Sequence of chain 4.QA:
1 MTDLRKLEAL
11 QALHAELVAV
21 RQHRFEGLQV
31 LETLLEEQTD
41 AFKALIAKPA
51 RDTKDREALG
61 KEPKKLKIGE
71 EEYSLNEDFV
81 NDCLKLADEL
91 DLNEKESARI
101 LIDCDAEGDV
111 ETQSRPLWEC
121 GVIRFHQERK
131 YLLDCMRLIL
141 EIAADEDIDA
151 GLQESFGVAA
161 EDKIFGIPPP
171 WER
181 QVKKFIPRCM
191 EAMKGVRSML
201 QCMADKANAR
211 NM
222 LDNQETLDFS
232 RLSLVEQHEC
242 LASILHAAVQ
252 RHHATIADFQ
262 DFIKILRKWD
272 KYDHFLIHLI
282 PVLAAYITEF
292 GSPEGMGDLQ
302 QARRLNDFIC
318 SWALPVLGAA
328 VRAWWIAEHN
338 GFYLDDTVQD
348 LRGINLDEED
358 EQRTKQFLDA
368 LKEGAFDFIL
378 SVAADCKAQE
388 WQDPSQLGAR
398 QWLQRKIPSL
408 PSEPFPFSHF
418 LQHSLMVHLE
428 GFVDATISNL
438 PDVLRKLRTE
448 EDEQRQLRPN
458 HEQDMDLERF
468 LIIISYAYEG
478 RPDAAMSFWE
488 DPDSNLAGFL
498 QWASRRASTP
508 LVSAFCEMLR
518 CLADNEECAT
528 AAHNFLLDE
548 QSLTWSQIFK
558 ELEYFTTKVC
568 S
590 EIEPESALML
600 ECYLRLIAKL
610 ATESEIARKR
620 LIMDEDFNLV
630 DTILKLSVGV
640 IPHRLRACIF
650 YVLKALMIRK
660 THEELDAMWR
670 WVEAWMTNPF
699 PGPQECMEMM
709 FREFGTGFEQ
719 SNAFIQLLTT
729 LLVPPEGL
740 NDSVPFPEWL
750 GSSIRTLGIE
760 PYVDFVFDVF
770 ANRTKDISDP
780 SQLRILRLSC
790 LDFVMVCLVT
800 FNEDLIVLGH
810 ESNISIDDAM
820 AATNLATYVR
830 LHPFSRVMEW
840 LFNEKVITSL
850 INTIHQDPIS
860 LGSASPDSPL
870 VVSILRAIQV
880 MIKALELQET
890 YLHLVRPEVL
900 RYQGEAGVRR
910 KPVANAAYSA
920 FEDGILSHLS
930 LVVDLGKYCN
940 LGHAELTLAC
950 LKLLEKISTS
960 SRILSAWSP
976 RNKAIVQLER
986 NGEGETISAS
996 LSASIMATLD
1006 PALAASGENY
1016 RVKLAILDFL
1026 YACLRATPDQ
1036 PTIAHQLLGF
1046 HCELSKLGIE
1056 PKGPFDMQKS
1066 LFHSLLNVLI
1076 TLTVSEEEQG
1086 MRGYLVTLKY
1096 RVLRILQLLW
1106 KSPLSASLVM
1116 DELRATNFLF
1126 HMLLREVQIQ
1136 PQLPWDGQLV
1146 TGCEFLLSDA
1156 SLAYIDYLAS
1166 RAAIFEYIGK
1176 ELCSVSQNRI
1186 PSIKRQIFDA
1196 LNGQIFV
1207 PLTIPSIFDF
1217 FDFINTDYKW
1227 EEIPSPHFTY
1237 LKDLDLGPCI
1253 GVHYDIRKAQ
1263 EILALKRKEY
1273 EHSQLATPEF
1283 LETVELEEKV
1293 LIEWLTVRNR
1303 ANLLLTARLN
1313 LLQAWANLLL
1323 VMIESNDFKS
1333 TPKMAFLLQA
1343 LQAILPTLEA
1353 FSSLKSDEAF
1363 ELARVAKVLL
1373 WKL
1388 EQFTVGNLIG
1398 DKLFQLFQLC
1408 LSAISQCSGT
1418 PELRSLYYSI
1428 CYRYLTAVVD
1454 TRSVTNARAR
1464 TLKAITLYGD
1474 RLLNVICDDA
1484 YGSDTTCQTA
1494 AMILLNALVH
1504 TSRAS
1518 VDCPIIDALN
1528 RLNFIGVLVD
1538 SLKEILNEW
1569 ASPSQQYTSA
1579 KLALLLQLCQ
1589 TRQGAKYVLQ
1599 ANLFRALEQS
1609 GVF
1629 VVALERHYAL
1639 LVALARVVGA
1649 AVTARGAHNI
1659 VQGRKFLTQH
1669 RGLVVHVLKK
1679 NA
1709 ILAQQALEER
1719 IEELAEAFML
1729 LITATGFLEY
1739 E

This protein binds this small molecule.
Small molecule (SMILES): CC[C@H](C)[C@H](N)C(=O)N[C@@H](CC(C)C)C(=O)N1CCC[C@H]1C(=O)N[C@@H](CCSC)C(=O)N[C@@H](Cc1ccc(O)cc1)C(=O)N[C@@H](CCCCN)C(=O)N[C@@H](CC(C)C)C(=O)N[C@@H](CO)C(=O)N1CCC[C@H]1C=O

Binding-site contacts:
Ligand atom OH contacts residue ASN1072 of chain 4.QA at 3.1 Å (h-bond).
Ligand atom CZ contacts residue ASN1072 of chain 4.QA at 3.5 Å.
Ligand atom SD contacts residue ASN1072 of chain 4.QA at 3.7 Å.
Ligand atom OH contacts residue HIS1068 of chain 4.QA at 3.8 Å.
Ligand atom CD2 contacts residue THR1121 of chain 4.QA at 4.0 Å.
Ligand atom CB contacts residue GLN1063 of chain 4.QA at 4.5 Å.
Ligand atom CG2 contacts residue GLN1063 of chain 4.QA at 3.3 Å.
Ligand atom OH contacts residue GLN1063 of chain 4.QA at 3.7 Å.
Ligand atom O contacts residue GLN1063 of chain 4.QA at 2.9 Å (h-bond).
Ligand atom CD2 contacts residue GLN1063 of chain 4.QA at 3.6 Å.
Ligand atom O contacts residue HIS1126 of chain 4.QA at 3.3 Å (h-bond).
Ligand atom CA contacts residue HIS1126 of chain 4.QA at 4.3 Å.
Ligand atom CD1 contacts residue THR1121 of chain 4.QA at 3.0 Å.
Ligand atom CG contacts residue GLN1063 of chain 4.QA at 4.3 Å.
Ligand atom CD1 contacts residue GLN1063 of chain 4.QA at 3.8 Å.
Ligand atom CG contacts residue THR1121 of chain 4.QA at 3.3 Å.
Ligand atom CD1 contacts residue PHE1125 of chain 4.QA at 3.6 Å (hydrophobic).
Ligand atom C contacts residue HIS1126 of chain 4.QA at 4.0 Å.
Ligand atom CD2 contacts residue LEU1129 of chain 4.QA at 4.2 Å (hydrophobic).
Ligand atom CG contacts residue ALA1120 of chain 4.QA at 4.4 Å (hydrophobic).
Ligand atom CD2 contacts residue HIS1126 of chain 4.QA at 3.4 Å.
Ligand atom O contacts residue THR1121 of chain 4.QA at 4.0 Å.
Ligand atom CD2 contacts residue THR1121 of chain 4.QA at 4.3 Å.
Ligand atom CG contacts residue HIS1126 of chain 4.QA at 4.3 Å.
Ligand atom CD1 contacts residue ASN1122 of chain 4.QA at 4.3 Å.
Ligand atom C contacts residue GLN1063 of chain 4.QA at 3.9 Å.
Ligand atom CZ contacts residue GLN1063 of chain 4.QA at 4.1 Å.
Ligand atom CE2 contacts residue GLN1063 of chain 4.QA at 3.3 Å.
Ligand atom CG contacts residue ASN1072 of chain 4.QA at 4.2 Å.
Ligand atom CE1 contacts residue THR1121 of chain 4.QA at 3.9 Å.
Ligand atom CE1 contacts residue ASN1072 of chain 4.QA at 3.3 Å.
Ligand atom C contacts residue VAL1202 of chain 4.QA at 4.2 Å (hydrophobic).
Ligand atom CA contacts residue GLN1063 of chain 4.QA at 4.3 Å.
Ligand atom CD2 contacts residue PHE1125 of chain 4.QA at 4.2 Å (hydrophobic).
Ligand atom CD2 contacts residue ALA1120 of chain 4.QA at 3.5 Å (hydrophobic).
Ligand atom CD1 contacts residue ASN1072 of chain 4.QA at 4.0 Å.
Ligand atom O contacts residue VAL1202 of chain 4.QA at 3.2 Å.
Ligand atom CD1 contacts residue ALA1120 of chain 4.QA at 4.3 Å (hydrophobic).
Ligand atom CE2 contacts residue ASN1072 of chain 4.QA at 4.4 Å.
Ligand atom CB contacts residue THR1121 of chain 4.QA at 3.3 Å.